Binding-site contacts:
Ligand atom C5 contacts residue ASN130 of chain 1.A at 3.5 Å.
Ligand atom C1 contacts residue THR132 of chain 1.A at 4.1 Å.
Ligand atom C6 contacts residue ASP133 of chain 1.A at 4.5 Å.
Ligand atom C8 contacts residue ASN130 of chain 1.A at 3.5 Å.
Ligand atom O6 contacts residue ASP133 of chain 1.A at 3.8 Å.
Ligand atom C3 contacts residue ASN130 of chain 1.A at 3.6 Å.
Ligand atom C7 contacts residue ASN130 of chain 1.A at 3.5 Å.
Ligand atom C1 contacts residue ASP133 of chain 1.A at 4.1 Å.
Ligand atom O5 contacts residue ASP133 of chain 1.A at 3.4 Å.
Ligand atom C1 contacts residue ASN130 of chain 1.A at 1.4 Å.
Ligand atom C6 contacts residue THR132 of chain 1.A at 4.0 Å.
Ligand atom C5 contacts residue THR132 of chain 1.A at 4.0 Å.
Ligand atom O5 contacts residue THR132 of chain 1.A at 4.0 Å.
Ligand atom C5 contacts residue ASP133 of chain 1.A at 4.5 Å.
Ligand atom O6 contacts residue THR132 of chain 1.A at 4.2 Å.
Ligand atom C2 contacts residue ASN130 of chain 1.A at 2.2 Å.
Ligand atom C4 contacts residue ASN130 of chain 1.A at 4.0 Å.
Ligand atom O5 contacts residue ASN130 of chain 1.A at 2.2 Å (h-bond).
Ligand atom N2 contacts residue ASN130 of chain 1.A at 2.8 Å (h-bond).

Sequence of chain 1.A:
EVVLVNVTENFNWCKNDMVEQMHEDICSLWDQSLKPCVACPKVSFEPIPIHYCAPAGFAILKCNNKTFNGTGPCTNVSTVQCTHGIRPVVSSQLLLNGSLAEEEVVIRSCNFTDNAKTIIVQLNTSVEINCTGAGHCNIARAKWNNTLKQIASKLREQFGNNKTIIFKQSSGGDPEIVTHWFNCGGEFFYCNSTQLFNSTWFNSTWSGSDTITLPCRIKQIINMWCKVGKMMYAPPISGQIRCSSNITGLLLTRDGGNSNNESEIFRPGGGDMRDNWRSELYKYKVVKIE

A small-molecule ligand and the protein it binds are described below.
Small molecule (SMILES): CC(=O)N[C@@H]1[C@@H](O)[C@H](O)[C@@H](CO)O[C@H]1O